This protein binds this small molecule.
Small molecule (SMILES): CC(=O)N[C@H]1[C@H](O[C@H]2[C@H](O)[C@@H](NC(C)=O)CO[C@@H]2CO[C@@H]2O[C@@H](C)[C@@H](O)[C@@H](O)[C@@H]2O)O[C@H](CO)[C@@H](O)[C@@H]1O

Sequence of chain 1.A:
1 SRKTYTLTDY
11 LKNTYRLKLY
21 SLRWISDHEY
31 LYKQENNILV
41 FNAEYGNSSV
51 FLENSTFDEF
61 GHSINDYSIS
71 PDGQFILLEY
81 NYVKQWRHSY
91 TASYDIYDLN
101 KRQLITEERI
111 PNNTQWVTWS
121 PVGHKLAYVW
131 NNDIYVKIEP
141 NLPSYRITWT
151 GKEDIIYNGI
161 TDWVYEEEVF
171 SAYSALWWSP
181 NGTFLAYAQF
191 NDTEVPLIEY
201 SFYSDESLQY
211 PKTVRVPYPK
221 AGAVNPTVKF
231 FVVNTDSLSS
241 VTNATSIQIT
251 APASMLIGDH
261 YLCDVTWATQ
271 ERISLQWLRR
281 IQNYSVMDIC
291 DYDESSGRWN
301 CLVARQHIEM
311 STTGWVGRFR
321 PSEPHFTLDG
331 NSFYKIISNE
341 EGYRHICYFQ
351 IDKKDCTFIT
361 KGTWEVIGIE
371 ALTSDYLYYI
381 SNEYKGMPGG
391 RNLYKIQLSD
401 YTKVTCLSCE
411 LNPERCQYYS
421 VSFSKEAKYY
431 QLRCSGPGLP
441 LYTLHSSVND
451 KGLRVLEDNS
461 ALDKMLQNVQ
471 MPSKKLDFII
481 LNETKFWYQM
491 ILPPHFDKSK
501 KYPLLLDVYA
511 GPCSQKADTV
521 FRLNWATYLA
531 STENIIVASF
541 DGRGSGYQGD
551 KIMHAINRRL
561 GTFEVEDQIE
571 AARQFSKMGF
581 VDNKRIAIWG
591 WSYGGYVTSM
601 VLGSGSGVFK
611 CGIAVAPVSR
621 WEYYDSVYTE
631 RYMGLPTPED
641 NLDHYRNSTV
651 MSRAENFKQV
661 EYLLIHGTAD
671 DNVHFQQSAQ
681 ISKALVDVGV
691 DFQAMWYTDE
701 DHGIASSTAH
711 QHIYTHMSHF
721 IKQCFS

Binding-site contacts:
Ligand atom C8 contacts residue VAL40 of chain 1.A at 3.1 Å (hydrophobic).
Ligand atom C6 contacts residue TYR45 of chain 1.A at 3.7 Å (hydrophobic).
Ligand atom C1 contacts residue ASN47 of chain 1.A at 1.4 Å.
Ligand atom O7 contacts residue ASN47 of chain 1.A at 3.3 Å (h-bond).
Ligand atom C8 contacts residue ASN42 of chain 1.A at 4.2 Å.
Ligand atom O3 contacts residue TYR45 of chain 1.A at 4.3 Å.
Ligand atom C8 contacts residue ASN47 of chain 1.A at 4.0 Å.
Ligand atom O5 contacts residue ASN47 of chain 1.A at 2.4 Å (h-bond).
Ligand atom O6 contacts residue TYR45 of chain 1.A at 4.3 Å.
Ligand atom C1 contacts residue ASN42 of chain 1.A at 4.2 Å.
Ligand atom C8 contacts residue SER48 of chain 1.A at 3.8 Å.
Ligand atom C4 contacts residue ASN47 of chain 1.A at 4.2 Å.
Ligand atom C3 contacts residue ASN42 of chain 1.A at 4.4 Å.
Ligand atom O7 contacts residue SER49 of chain 1.A at 2.6 Å (h-bond).
Ligand atom N2 contacts residue ASN42 of chain 1.A at 3.9 Å.
Ligand atom C5 contacts residue TYR45 of chain 1.A at 3.7 Å (hydrophobic).
Ligand atom C4 contacts residue TYR45 of chain 1.A at 3.7 Å (hydrophobic).
Ligand atom N2 contacts residue GLU29 of chain 1.A at 4.3 Å.
Ligand atom C8 contacts residue SER49 of chain 1.A at 3.8 Å.
Ligand atom O7 contacts residue SER48 of chain 1.A at 3.6 Å.
Ligand atom C7 contacts residue SER48 of chain 1.A at 4.1 Å.
Ligand atom C3 contacts residue ASN47 of chain 1.A at 3.8 Å.
Ligand atom C7 contacts residue VAL40 of chain 1.A at 4.4 Å (hydrophobic).
Ligand atom C5 contacts residue ASN47 of chain 1.A at 3.7 Å.
Ligand atom C2 contacts residue ASN47 of chain 1.A at 2.5 Å.
Ligand atom C7 contacts residue ASN47 of chain 1.A at 3.3 Å.
Ligand atom C8 contacts residue GLU29 of chain 1.A at 3.8 Å.
Ligand atom C8 contacts residue PHE41 of chain 1.A at 4.4 Å (hydrophobic).
Ligand atom C7 contacts residue SER49 of chain 1.A at 3.5 Å.
Ligand atom N2 contacts residue ASN47 of chain 1.A at 2.9 Å (h-bond).
Ligand atom C3 contacts residue TYR45 of chain 1.A at 4.2 Å (hydrophobic).